The protein below binds the small molecule below.
Small molecule (SMILES): CC(C)C[C@H](NC(=O)OCc1ccccc1)C(=O)N[C@@H](C[C@@H]1CCNC1=O)[C@@H](O)S(=O)(=O)O

Binding-site contacts:
Ligand atom O30 contacts residue PHE146 of chain 1.D at 3.4 Å.
Ligand atom O30 contacts residue HIS178 of chain 1.D at 3.2 Å.
Ligand atom O10 contacts residue LEU171 of chain 1.D at 3.6 Å.
Ligand atom C29 contacts residue GLU172 of chain 1.D at 3.6 Å.
Ligand atom N19 contacts residue CYS151 of chain 1.D at 3.0 Å (h-bond).
Ligand atom C29 contacts residue PHE146 of chain 1.D at 3.9 Å (hydrophobic).
Ligand atom C20 contacts residue HIS170 of chain 1.D at 3.7 Å.
Ligand atom C27 contacts residue ILE147 of chain 1.D at 3.4 Å (hydrophobic).
Ligand atom C20 contacts residue CYS151 of chain 1.D at 2.8 Å (hydrophobic).
Ligand atom C7 contacts residue GLU172 of chain 1.D at 3.1 Å.
Ligand atom C21 contacts residue HIS170 of chain 1.D at 4.0 Å.
Ligand atom O30 contacts residue LEU171 of chain 1.D at 3.9 Å.
Ligand atom C29 contacts residue HIS169 of chain 1.D at 3.8 Å.
Ligand atom O30 contacts residue HIS169 of chain 1.D at 2.9 Å (h-bond).
Ligand atom C12 contacts residue HIS170 of chain 1.D at 3.9 Å.
Ligand atom O22 contacts residue THR150 of chain 1.D at 3.5 Å (h-bond).
Ligand atom C24 contacts residue HIS169 of chain 1.D at 3.7 Å.
Ligand atom O30 contacts residue GLU172 of chain 1.D at 3.4 Å.
Ligand atom C21 contacts residue CYS151 of chain 1.D at 1.9 Å (hydrophobic).
Ligand atom N19 contacts residue LEU171 of chain 1.D at 3.8 Å.
Ligand atom C27 contacts residue ALA148 of chain 1.D at 3.4 Å (hydrophobic).
Ligand atom C16 contacts residue PRO195 of chain 1.D at 3.3 Å (hydrophobic).
Ligand atom C1 contacts residue GLU172 of chain 1.D at 3.9 Å.
Ligand atom O22 contacts residue CYS151 of chain 1.D at 2.6 Å (h-bond).
Ligand atom O22 contacts residue GLY149 of chain 1.D at 3.7 Å.
Ligand atom C5 contacts residue GLU172 of chain 1.D at 3.8 Å.
Ligand atom N28 contacts residue PHE146 of chain 1.D at 3.2 Å (h-bond).
Ligand atom C15 contacts residue LEU171 of chain 1.D at 3.9 Å (hydrophobic).
Ligand atom C14 contacts residue HIS48 of chain 1.D at 3.8 Å.
Ligand atom N28 contacts residue ILE147 of chain 1.D at 3.6 Å.
Ligand atom O10 contacts residue GLU172 of chain 1.D at 3.2 Å (salt-bridge).
Ligand atom C21 contacts residue HIS48 of chain 1.D at 3.8 Å.
Ligand atom C6 contacts residue GLU172 of chain 1.D at 3.9 Å.
Ligand atom N28 contacts residue GLU172 of chain 1.D at 3.0 Å (salt-bridge).
Ligand atom C15 contacts residue GLN194 of chain 1.D at 3.6 Å.
Ligand atom C24 contacts residue CYS151 of chain 1.D at 3.2 Å (hydrophobic).
Ligand atom C16 contacts residue GLN194 of chain 1.D at 3.8 Å.
Ligand atom N19 contacts residue HIS170 of chain 1.D at 2.8 Å (h-bond).
Ligand atom C15 contacts residue ASP193 of chain 1.D at 4.0 Å.
Ligand atom C17 contacts residue HIS170 of chain 1.D at 3.8 Å.

Sequence of chain 1.D:
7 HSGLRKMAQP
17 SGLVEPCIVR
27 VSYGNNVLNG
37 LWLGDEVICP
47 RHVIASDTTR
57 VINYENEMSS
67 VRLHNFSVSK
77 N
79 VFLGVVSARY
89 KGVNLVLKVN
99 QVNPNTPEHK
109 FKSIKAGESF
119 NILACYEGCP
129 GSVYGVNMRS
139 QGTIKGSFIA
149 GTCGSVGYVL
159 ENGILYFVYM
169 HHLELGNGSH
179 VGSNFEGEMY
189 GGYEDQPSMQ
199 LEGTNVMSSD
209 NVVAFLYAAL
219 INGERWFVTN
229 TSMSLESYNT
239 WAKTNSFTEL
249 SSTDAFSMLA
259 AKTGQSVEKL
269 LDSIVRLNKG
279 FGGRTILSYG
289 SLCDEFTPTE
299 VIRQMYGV